Sequence of chain 1.A:
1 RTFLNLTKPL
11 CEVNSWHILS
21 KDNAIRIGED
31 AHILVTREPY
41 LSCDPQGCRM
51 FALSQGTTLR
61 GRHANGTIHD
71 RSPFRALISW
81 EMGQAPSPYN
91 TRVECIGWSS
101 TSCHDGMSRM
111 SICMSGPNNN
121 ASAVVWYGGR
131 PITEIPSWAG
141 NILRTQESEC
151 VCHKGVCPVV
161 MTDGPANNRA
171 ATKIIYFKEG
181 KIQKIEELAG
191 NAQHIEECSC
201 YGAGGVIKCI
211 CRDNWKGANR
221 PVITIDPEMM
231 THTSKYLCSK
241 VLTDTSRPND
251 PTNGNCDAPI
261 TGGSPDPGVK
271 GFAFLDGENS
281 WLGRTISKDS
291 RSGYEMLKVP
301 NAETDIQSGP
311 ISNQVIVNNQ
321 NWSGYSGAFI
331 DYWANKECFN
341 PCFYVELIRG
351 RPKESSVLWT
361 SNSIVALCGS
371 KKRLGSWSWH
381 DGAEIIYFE

Binding-site contacts:
Ligand atom O5 contacts residue GLY375 of chain 1.A at 3.1 Å.
Ligand atom O6 contacts residue GLY375 of chain 1.A at 3.5 Å.
Ligand atom C1 contacts residue ASN120 of chain 1.B at 1.5 Å.
Ligand atom C1 contacts residue ARG373 of chain 1.A at 3.6 Å.
Ligand atom C6 contacts residue LEU374 of chain 1.A at 2.7 Å (hydrophobic).
Ligand atom C6 contacts residue ASN313 of chain 1.A at 3.5 Å.
Ligand atom O3 contacts residue ASN313 of chain 1.A at 2.9 Å (h-bond).
Ligand atom O6 contacts residue ASN313 of chain 1.A at 2.9 Å (h-bond).
Ligand atom C5 contacts residue GLU295 of chain 1.A at 3.6 Å.
Ligand atom C7 contacts residue ASN313 of chain 1.A at 3.5 Å.
Ligand atom O5 contacts residue ASN313 of chain 1.A at 3.3 Å (h-bond).
Ligand atom O4 contacts residue ARG373 of chain 1.A at 3.5 Å (salt-bridge).
Ligand atom O5 contacts residue PRO310 of chain 1.A at 3.3 Å.
Ligand atom C3 contacts residue ASN313 of chain 1.A at 3.3 Å.
Ligand atom O3 contacts residue ARG284 of chain 1.A at 2.7 Å (salt-bridge).
Ligand atom O2 contacts residue ASP250 of chain 1.A at 2.5 Å (salt-bridge).
Ligand atom O6 contacts residue LEU374 of chain 1.A at 2.7 Å (h-bond).
Ligand atom C2 contacts residue ARG373 of chain 1.A at 3.7 Å.
Ligand atom C7 contacts residue ASN120 of chain 1.B at 3.3 Å.
Ligand atom O5 contacts residue ASN313 of chain 1.A at 3.3 Å (h-bond).
Ligand atom C3 contacts residue ARG284 of chain 1.A at 3.5 Å.
Ligand atom C5 contacts residue ILE311 of chain 1.A at 3.6 Å (hydrophobic).
Ligand atom O3 contacts residue SER312 of chain 1.A at 3.1 Å.
Ligand atom O6 contacts residue GLU295 of chain 1.A at 2.5 Å (salt-bridge).
Ligand atom N2 contacts residue ASN313 of chain 1.A at 2.8 Å (h-bond).
Ligand atom C2 contacts residue ASP250 of chain 1.A at 3.3 Å.
Ligand atom O6 contacts residue SER376 of chain 1.A at 3.1 Å (h-bond).
Ligand atom C8 contacts residue ASN313 of chain 1.A at 3.2 Å.
Ligand atom O2 contacts residue GLU295 of chain 1.A at 3.6 Å.
Ligand atom C8 contacts residue ASN14 of chain 1.A at 3.7 Å.
Ligand atom N2 contacts residue ASN120 of chain 1.B at 2.8 Å (h-bond).
Ligand atom C4 contacts residue ARG373 of chain 1.A at 3.5 Å.
Ligand atom C5 contacts residue LEU374 of chain 1.A at 3.7 Å (hydrophobic).
Ligand atom C3 contacts residue ARG373 of chain 1.A at 3.0 Å.
Ligand atom O2 contacts residue LEU297 of chain 1.A at 3.4 Å.
Ligand atom C6 contacts residue GLU295 of chain 1.A at 2.8 Å.
Ligand atom O3 contacts residue ASP250 of chain 1.A at 3.2 Å (salt-bridge).
Ligand atom O7 contacts residue ASN120 of chain 1.B at 3.3 Å (h-bond).
Ligand atom C2 contacts residue ASN120 of chain 1.B at 2.3 Å.
Ligand atom O5 contacts residue ASN120 of chain 1.B at 2.2 Å (h-bond).

A protein and the small-molecule ligand that binds it are described below.
Small molecule (SMILES): CC(=O)N[C@H]1[C@H](O[C@H]2[C@H](O)[C@@H](NC(C)=O)CO[C@@H]2CO)O[C@H](CO)[C@@H](O[C@@H]2O[C@H](CO[C@H]3O[C@H](CO[C@H]4O[C@H](CO)[C@@H](O)[C@H](O)[C@@H]4O)[C@@H](O)[C@H](O[C@H]4O[C@H](CO)[C@@H](O)[C@H](O)[C@@H]4O)[C@@H]3O)[C@@H](O)[C@H](O[C@H]3O[C@H](CO)[C@@H](O)[C@H](O)[C@@H]3O)[C@@H]2O)[C@@H]1O

Sequence of chain 1.B:
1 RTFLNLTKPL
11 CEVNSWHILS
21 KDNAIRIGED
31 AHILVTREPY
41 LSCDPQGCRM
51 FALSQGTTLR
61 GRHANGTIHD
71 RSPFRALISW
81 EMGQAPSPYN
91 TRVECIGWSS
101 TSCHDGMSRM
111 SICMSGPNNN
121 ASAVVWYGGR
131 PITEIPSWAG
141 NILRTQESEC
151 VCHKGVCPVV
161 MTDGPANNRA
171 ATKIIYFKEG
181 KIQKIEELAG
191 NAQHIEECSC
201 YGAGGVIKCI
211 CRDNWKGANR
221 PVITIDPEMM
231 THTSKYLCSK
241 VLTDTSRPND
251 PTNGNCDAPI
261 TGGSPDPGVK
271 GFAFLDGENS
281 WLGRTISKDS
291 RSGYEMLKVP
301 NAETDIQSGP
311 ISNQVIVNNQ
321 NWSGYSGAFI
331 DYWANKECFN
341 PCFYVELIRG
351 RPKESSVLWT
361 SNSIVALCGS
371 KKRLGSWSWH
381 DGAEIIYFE